Sequence of chain 1.A:
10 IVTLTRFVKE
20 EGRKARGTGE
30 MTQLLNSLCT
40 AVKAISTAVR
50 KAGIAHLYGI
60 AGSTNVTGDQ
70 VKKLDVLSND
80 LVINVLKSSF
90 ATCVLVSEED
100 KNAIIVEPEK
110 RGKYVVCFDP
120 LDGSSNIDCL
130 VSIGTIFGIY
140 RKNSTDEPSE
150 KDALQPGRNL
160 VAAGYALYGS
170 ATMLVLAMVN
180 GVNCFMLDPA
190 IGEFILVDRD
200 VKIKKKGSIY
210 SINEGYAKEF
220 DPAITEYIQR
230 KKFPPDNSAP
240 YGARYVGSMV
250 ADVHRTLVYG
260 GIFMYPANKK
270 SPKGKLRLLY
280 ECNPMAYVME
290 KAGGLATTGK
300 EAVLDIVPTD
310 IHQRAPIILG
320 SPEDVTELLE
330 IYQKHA

Sequence of chain 2.A:
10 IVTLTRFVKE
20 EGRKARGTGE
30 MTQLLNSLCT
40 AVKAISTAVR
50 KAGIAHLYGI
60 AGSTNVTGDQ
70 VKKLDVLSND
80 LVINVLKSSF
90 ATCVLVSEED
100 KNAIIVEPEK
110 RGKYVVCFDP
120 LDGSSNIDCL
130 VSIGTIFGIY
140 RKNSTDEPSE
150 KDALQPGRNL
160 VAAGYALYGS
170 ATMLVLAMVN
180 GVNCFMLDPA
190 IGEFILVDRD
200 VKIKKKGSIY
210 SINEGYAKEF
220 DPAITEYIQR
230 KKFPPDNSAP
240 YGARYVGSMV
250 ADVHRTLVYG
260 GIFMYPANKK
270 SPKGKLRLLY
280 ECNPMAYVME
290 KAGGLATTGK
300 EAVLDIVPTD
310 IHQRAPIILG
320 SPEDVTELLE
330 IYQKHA

The protein below binds the small molecule below.
Small molecule (SMILES): O=P(O)(O)OC[C@H]1O[C@](O)(CO)[C@@H](O)[C@@H]1O

Binding-site contacts:
Ligand atom C1 contacts residue GLU280 of chain 1.A at 3.2 Å.
Ligand atom C1 contacts residue MG1 of chain 1.E at 3.1 Å.
Ligand atom O6 contacts residue TYR264 of chain 1.A at 3.4 Å.
Ligand atom C2 contacts residue PO41 of chain 1.C at 3.9 Å.
Ligand atom C6 contacts residue GLY246 of chain 1.A at 3.8 Å.
Ligand atom C4 contacts residue MET248 of chain 1.A at 3.8 Å (hydrophobic).
Ligand atom O1 contacts residue GLU280 of chain 1.A at 3.5 Å (salt-bridge).
Ligand atom O1P contacts residue TYR264 of chain 1.A at 2.6 Å (h-bond).
Ligand atom O3 contacts residue GLY246 of chain 1.A at 3.5 Å (h-bond).
Ligand atom O3 contacts residue GLY122 of chain 1.A at 3.4 Å (h-bond).
Ligand atom C5 contacts residue GLY246 of chain 1.A at 3.9 Å.
Ligand atom O2P contacts residue ARG243 of chain 2.A at 3.2 Å (salt-bridge).
Ligand atom O4 contacts residue GLY246 of chain 1.A at 3.6 Å.
Ligand atom C6 contacts residue TYR244 of chain 1.A at 3.8 Å (hydrophobic).
Ligand atom P contacts residue TYR264 of chain 1.A at 3.5 Å.
Ligand atom C3 contacts residue ASP121 of chain 1.A at 3.2 Å.
Ligand atom O1P contacts residue LYS274 of chain 1.A at 3.5 Å (salt-bridge).
Ligand atom O1P contacts residue TYR215 of chain 1.A at 2.8 Å (h-bond).
Ligand atom O3 contacts residue SER247 of chain 1.A at 3.5 Å.
Ligand atom O1 contacts residue ARG276 of chain 1.A at 3.5 Å (salt-bridge).
Ligand atom C1 contacts residue PO41 of chain 1.C at 3.3 Å.
Ligand atom C3 contacts residue GLY246 of chain 1.A at 3.8 Å.
Ligand atom O1 contacts residue MG1 of chain 1.E at 3.6 Å.
Ligand atom C4 contacts residue GLY246 of chain 1.A at 3.0 Å.
Ligand atom O1 contacts residue PO41 of chain 1.C at 2.6 Å (h-bond).
Ligand atom O5 contacts residue LYS274 of chain 1.A at 4.0 Å.
Ligand atom O3P contacts residue TYR244 of chain 1.A at 2.7 Å (h-bond).
Ligand atom C1 contacts residue ASP121 of chain 1.A at 3.8 Å.
Ligand atom O3P contacts residue TYR264 of chain 1.A at 3.3 Å.
Ligand atom P contacts residue TYR244 of chain 1.A at 3.9 Å.
Ligand atom O3P contacts residue ASN212 of chain 1.A at 3.0 Å (h-bond).
Ligand atom C2 contacts residue ASP121 of chain 1.A at 3.9 Å.
Ligand atom O2 contacts residue PO41 of chain 1.C at 3.0 Å (h-bond).
Ligand atom C3 contacts residue MET248 of chain 1.A at 3.7 Å (hydrophobic).
Ligand atom O2 contacts residue SER123 of chain 1.A at 3.9 Å.
Ligand atom O2 contacts residue GLY122 of chain 1.A at 3.9 Å.
Ligand atom O4 contacts residue MET248 of chain 1.A at 3.3 Å (h-bond).
Ligand atom O3 contacts residue ASP121 of chain 1.A at 2.2 Å (salt-bridge).
Ligand atom O6 contacts residue LYS274 of chain 1.A at 3.5 Å (salt-bridge).
Ligand atom O3 contacts residue MET248 of chain 1.A at 3.1 Å (h-bond).